Binding-site contacts:
Ligand atom C2C contacts residue THR97 of chain 16.A at 3.9 Å.
Ligand atom C31 contacts residue LEU216 of chain 16.A at 3.4 Å (hydrophobic).
Ligand atom N3A contacts residue TYR146 of chain 16.A at 4.0 Å.
Ligand atom C5B contacts residue ILE183 of chain 16.A at 3.7 Å (hydrophobic).
Ligand atom C6C contacts residue ILE186 of chain 16.A at 3.9 Å (hydrophobic).
Ligand atom C2A contacts residue MET181 of chain 16.A at 3.7 Å (hydrophobic).
Ligand atom C5A contacts residue ILE144 of chain 16.A at 3.7 Å (hydrophobic).
Ligand atom C2B contacts residue ILE219 of chain 16.A at 3.8 Å (hydrophobic).
Ligand atom C3B contacts residue ILE219 of chain 16.A at 3.8 Å (hydrophobic).
Ligand atom C1C contacts residue PHE115 of chain 16.A at 3.9 Å (hydrophobic).
Ligand atom C4C contacts residue MET117 of chain 16.A at 3.9 Å (hydrophobic).
Ligand atom C4A contacts residue MET181 of chain 16.A at 3.6 Å (hydrophobic).
Ligand atom C4B contacts residue TYR146 of chain 16.A at 3.7 Å (hydrophobic).
Ligand atom C4A contacts residue ALA24 of chain 16.C at 4.0 Å (hydrophobic).
Ligand atom C6B contacts residue ILE183 of chain 16.A at 3.6 Å (hydrophobic).
Ligand atom C4B contacts residue ILE183 of chain 16.A at 4.0 Å (hydrophobic).
Ligand atom C4A contacts residue LEU14 of chain 17.C at 4.0 Å (hydrophobic).
Ligand atom C1C contacts residue THR97 of chain 16.A at 3.9 Å.
Ligand atom C6B contacts residue TYR146 of chain 16.A at 3.8 Å (hydrophobic).
Ligand atom O1A contacts residue PHE121 of chain 16.A at 4.0 Å.
Ligand atom C2C contacts residue LEU216 of chain 16.A at 3.7 Å (hydrophobic).
Ligand atom C1B contacts residue ILE183 of chain 16.A at 4.0 Å (hydrophobic).
Ligand atom C3 contacts residue W711 of chain 16.F at 3.3 Å.
Ligand atom N3A contacts residue MET181 of chain 16.A at 3.3 Å.
Ligand atom O1 contacts residue W711 of chain 16.F at 3.7 Å.
Ligand atom N2 contacts residue THR97 of chain 16.A at 3.7 Å.
Ligand atom C5A contacts residue ILE170 of chain 16.A at 3.8 Å (hydrophobic).
Ligand atom C31 contacts residue ASN214 of chain 16.A at 3.3 Å.
Ligand atom C4A contacts residue ILE170 of chain 16.A at 3.9 Å (hydrophobic).
Ligand atom C5A contacts residue PRO168 of chain 16.A at 4.0 Å (hydrophobic).
Ligand atom C5B contacts residue TYR146 of chain 16.A at 3.4 Å (hydrophobic).
Ligand atom C3C contacts residue TYR192 of chain 16.A at 4.0 Å (hydrophobic).
Ligand atom C2A contacts residue TYR146 of chain 16.A at 3.7 Å (hydrophobic).
Ligand atom C3C contacts residue LEU216 of chain 16.A at 3.7 Å (hydrophobic).
Ligand atom N3A contacts residue ALA24 of chain 16.C at 3.8 Å.
Ligand atom N2 contacts residue W711 of chain 16.F at 2.9 Å.
Ligand atom C4 contacts residue TYR192 of chain 16.A at 3.5 Å (hydrophobic).
Ligand atom C31 contacts residue W711 of chain 16.F at 3.0 Å.
Ligand atom O1 contacts residue THR97 of chain 16.A at 3.4 Å (h-bond).
Ligand atom O1B contacts residue ILE95 of chain 16.A at 3.6 Å.

Sequence of chain 16.A:
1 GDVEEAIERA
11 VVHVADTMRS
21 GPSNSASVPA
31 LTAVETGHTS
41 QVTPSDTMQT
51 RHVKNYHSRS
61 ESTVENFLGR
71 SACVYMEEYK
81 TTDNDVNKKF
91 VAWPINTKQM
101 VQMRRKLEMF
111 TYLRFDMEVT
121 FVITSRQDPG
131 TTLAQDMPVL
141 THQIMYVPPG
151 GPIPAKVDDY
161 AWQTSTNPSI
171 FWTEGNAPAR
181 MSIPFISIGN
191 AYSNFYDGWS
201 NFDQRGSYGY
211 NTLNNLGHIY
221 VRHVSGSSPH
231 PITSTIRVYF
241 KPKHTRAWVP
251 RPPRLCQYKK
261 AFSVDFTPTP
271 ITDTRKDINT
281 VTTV

A small-molecule ligand and the protein it binds are described below.
Small molecule (SMILES): Cc1cc(CCCCCCCOc2ccc(C3=NCCO3)cc2)on1

Sequence of chain 17.C:
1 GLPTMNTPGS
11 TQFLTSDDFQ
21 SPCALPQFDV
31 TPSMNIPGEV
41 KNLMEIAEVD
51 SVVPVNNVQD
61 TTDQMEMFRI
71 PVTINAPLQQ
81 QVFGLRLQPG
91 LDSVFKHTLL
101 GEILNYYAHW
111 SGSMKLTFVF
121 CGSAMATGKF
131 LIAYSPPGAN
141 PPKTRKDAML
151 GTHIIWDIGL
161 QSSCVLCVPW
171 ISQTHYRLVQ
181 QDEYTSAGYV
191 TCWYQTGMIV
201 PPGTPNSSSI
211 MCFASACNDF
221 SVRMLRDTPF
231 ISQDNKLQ

Sequence of chain 16.C:
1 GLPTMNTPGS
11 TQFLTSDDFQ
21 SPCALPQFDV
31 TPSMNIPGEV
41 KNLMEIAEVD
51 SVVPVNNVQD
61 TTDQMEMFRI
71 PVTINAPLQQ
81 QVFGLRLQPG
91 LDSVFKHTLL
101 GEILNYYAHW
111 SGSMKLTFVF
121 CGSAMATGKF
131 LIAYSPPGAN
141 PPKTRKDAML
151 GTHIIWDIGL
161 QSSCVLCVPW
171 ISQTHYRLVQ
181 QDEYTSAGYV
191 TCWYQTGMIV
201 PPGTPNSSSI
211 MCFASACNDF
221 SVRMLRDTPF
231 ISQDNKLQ